The protein below binds the small molecule below.
Small molecule (SMILES): C=C(C)[C@H]1CN[C@H](C(=O)O)[C@H]1CC(=O)O

Binding-site contacts:
Ligand atom CD2 contacts residue TYR58 of chain 2.A at 3.7 Å (hydrophobic).
Ligand atom N contacts residue PRO86 of chain 2.A at 3.0 Å (h-bond).
Ligand atom CD contacts residue MET193 of chain 2.A at 3.9 Å (hydrophobic).
Ligand atom OD1 contacts residue THR140 of chain 2.A at 2.5 Å (h-bond).
Ligand atom O contacts residue TYR58 of chain 2.A at 3.9 Å.
Ligand atom O contacts residue THR88 of chain 2.A at 3.0 Å (h-bond).
Ligand atom CG1 contacts residue LEU135 of chain 2.A at 4.0 Å (hydrophobic).
Ligand atom OD2 contacts residue THR140 of chain 2.A at 3.0 Å (h-bond).
Ligand atom C contacts residue THR88 of chain 2.A at 3.5 Å.
Ligand atom CD2 contacts residue LEU135 of chain 2.A at 3.5 Å (hydrophobic).
Ligand atom CG contacts residue TYR58 of chain 2.A at 3.6 Å (hydrophobic).
Ligand atom N contacts residue GLU190 of chain 2.A at 2.7 Å (salt-bridge).
Ligand atom CA contacts residue THR88 of chain 2.A at 3.3 Å.
Ligand atom O contacts residue LEU87 of chain 2.A at 3.8 Å.
Ligand atom CD1 contacts residue GLU10 of chain 2.A at 3.9 Å.
Ligand atom CG2 contacts residue TYR58 of chain 2.A at 3.4 Å (hydrophobic).
Ligand atom CD1 contacts residue TYR58 of chain 2.A at 3.4 Å (hydrophobic).
Ligand atom CG2 contacts residue LEU135 of chain 2.A at 4.0 Å (hydrophobic).
Ligand atom CB1 contacts residue GLU190 of chain 2.A at 3.8 Å.
Ligand atom C contacts residue ARG93 of chain 2.A at 3.5 Å.
Ligand atom CG1 contacts residue GLU190 of chain 2.A at 4.0 Å.
Ligand atom CD contacts residue GLU190 of chain 2.A at 3.5 Å.
Ligand atom CD1 contacts residue MET193 of chain 2.A at 4.0 Å (hydrophobic).
Ligand atom CD contacts residue TYR58 of chain 2.A at 3.6 Å (hydrophobic).
Ligand atom OXT contacts residue GLY138 of chain 2.A at 3.8 Å.
Ligand atom O contacts residue ARG93 of chain 2.A at 2.8 Å (salt-bridge).
Ligand atom CA contacts residue GLU190 of chain 2.A at 3.4 Å.
Ligand atom OD2 contacts residue SER139 of chain 2.A at 3.1 Å (h-bond).
Ligand atom CG1 contacts residue THR140 of chain 2.A at 3.1 Å.
Ligand atom CB1 contacts residue LEU135 of chain 2.A at 3.8 Å (hydrophobic).
Ligand atom OXT contacts residue ARG93 of chain 2.A at 2.9 Å (salt-bridge).
Ligand atom OXT contacts residue SER139 of chain 2.A at 2.9 Å (h-bond).
Ligand atom CD contacts residue PRO86 of chain 2.A at 3.1 Å (hydrophobic).
Ligand atom OD1 contacts residue LEU135 of chain 2.A at 4.0 Å.
Ligand atom C contacts residue SER139 of chain 2.A at 3.5 Å.
Ligand atom O contacts residue SER139 of chain 2.A at 3.9 Å.
Ligand atom N contacts residue THR88 of chain 2.A at 3.2 Å (h-bond).
Ligand atom OD2 contacts residue GLY138 of chain 2.A at 3.4 Å.
Ligand atom OD1 contacts residue GLU190 of chain 2.A at 4.0 Å.
Ligand atom O contacts residue PRO86 of chain 2.A at 3.6 Å.

Sequence of chain 2.A:
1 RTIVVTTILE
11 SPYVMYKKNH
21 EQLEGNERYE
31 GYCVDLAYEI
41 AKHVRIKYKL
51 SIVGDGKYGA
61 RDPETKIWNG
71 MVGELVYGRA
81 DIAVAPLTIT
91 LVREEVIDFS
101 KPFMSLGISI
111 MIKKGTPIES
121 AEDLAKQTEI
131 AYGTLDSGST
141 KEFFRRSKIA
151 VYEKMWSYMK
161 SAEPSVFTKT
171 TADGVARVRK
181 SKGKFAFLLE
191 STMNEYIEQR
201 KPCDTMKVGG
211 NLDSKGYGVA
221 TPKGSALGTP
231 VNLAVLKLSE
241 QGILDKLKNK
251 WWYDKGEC